Sequence of chain 1.D:
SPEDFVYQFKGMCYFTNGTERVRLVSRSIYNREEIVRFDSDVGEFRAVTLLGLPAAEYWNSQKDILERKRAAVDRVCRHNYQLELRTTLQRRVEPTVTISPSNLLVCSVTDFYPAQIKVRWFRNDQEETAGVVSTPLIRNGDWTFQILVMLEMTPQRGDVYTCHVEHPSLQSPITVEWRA

Sequence of chain 1.C:
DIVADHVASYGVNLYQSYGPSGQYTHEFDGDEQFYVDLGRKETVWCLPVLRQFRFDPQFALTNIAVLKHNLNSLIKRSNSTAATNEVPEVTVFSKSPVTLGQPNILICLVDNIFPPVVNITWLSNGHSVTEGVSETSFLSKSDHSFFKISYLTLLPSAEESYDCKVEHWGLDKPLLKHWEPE

Binding-site contacts:
Ligand atom N2 contacts residue TYR19 of chain 1.C at 4.1 Å.
Ligand atom O5 contacts residue ASN120 of chain 1.C at 2.4 Å (h-bond).
Ligand atom N2 contacts residue ASN120 of chain 1.C at 2.9 Å (h-bond).
Ligand atom O3 contacts residue TYR19 of chain 1.C at 4.4 Å.
Ligand atom C7 contacts residue GLU168 of chain 1.C at 4.2 Å.
Ligand atom C1 contacts residue ASN120 of chain 1.C at 1.4 Å.
Ligand atom C8 contacts residue TRP170 of chain 1.C at 3.6 Å (hydrophobic).
Ligand atom C7 contacts residue TYR19 of chain 1.C at 4.1 Å (hydrophobic).
Ligand atom C5 contacts residue ASN120 of chain 1.C at 3.6 Å.
Ligand atom O7 contacts residue GLU168 of chain 1.C at 3.8 Å.
Ligand atom C8 contacts residue TYR19 of chain 1.C at 3.1 Å (hydrophobic).
Ligand atom C7 contacts residue ASN120 of chain 1.C at 3.5 Å.
Ligand atom C2 contacts residue ASN120 of chain 1.C at 2.5 Å.
Ligand atom C7 contacts residue TRP170 of chain 1.C at 4.1 Å (hydrophobic).
Ligand atom C4 contacts residue ASN120 of chain 1.C at 4.3 Å.
Ligand atom C8 contacts residue HIS169 of chain 1.C at 4.0 Å.
Ligand atom C8 contacts residue PRO5 of chain 1.D at 3.8 Å (hydrophobic).
Ligand atom O7 contacts residue TRP170 of chain 1.C at 4.5 Å.
Ligand atom C8 contacts residue VAL118 of chain 1.C at 4.1 Å (hydrophobic).
Ligand atom C8 contacts residue GLU168 of chain 1.C at 3.7 Å.
Ligand atom C3 contacts residue ASN120 of chain 1.C at 3.8 Å.
Ligand atom O7 contacts residue ASN120 of chain 1.C at 3.8 Å.

A small-molecule ligand and the protein it binds are described below.
Small molecule (SMILES): CC(=O)N[C@H]1[C@H](O[C@H]2[C@H](O)[C@@H](NC(C)=O)CO[C@@H]2CO)O[C@H](CO)[C@@H](O)[C@@H]1O